Sequence of chain 1.G:
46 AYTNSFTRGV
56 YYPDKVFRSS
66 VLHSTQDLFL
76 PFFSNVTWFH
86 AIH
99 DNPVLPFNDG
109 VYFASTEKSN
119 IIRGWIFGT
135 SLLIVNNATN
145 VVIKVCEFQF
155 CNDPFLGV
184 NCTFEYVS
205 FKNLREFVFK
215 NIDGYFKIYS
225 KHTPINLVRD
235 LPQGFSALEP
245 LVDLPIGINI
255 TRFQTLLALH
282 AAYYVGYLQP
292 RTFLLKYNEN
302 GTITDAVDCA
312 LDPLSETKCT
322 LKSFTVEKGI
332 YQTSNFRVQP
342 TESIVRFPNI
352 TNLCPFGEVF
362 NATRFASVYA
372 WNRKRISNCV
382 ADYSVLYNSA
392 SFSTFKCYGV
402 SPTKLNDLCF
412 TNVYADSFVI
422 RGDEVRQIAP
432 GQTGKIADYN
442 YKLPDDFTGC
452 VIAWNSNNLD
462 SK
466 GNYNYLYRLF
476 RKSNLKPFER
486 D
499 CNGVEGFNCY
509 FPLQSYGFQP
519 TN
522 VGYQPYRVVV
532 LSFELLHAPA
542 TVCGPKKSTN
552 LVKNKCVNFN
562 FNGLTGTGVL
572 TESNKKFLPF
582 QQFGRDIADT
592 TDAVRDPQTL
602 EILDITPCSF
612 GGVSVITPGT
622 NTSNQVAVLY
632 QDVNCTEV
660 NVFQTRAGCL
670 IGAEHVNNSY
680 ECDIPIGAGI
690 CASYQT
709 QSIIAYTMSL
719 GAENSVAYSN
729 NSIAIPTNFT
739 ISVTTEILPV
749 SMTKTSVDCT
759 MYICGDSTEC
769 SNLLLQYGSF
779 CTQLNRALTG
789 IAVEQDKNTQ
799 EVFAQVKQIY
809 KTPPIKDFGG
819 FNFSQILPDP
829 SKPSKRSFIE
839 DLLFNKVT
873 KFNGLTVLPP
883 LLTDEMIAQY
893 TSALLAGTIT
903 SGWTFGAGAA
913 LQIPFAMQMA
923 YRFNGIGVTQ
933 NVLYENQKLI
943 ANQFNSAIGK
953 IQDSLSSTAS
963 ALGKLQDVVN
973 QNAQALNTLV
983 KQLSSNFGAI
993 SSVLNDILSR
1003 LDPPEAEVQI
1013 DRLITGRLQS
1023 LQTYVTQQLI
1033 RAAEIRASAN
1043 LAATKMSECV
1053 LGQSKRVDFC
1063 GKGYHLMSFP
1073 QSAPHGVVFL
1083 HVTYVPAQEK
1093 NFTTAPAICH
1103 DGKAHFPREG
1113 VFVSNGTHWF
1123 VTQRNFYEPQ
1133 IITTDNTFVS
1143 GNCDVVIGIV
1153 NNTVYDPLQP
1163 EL

Binding-site contacts:
Ligand atom O6 contacts residue TYR370 of chain 1.G at 4.2 Å.
Ligand atom C1 contacts residue ASN184 of chain 1.D at 1.5 Å.
Ligand atom C8 contacts residue ASN184 of chain 1.D at 3.9 Å.
Ligand atom C4 contacts residue ASN184 of chain 1.D at 4.3 Å.
Ligand atom C5 contacts residue ASN184 of chain 1.D at 3.8 Å.
Ligand atom C8 contacts residue GLU151 of chain 1.D at 4.2 Å.
Ligand atom O5 contacts residue ASN184 of chain 1.D at 2.4 Å (h-bond).
Ligand atom O7 contacts residue ASN184 of chain 1.D at 3.8 Å.
Ligand atom C2 contacts residue ASN184 of chain 1.D at 2.5 Å.
Ligand atom O7 contacts residue GLU151 of chain 1.D at 3.9 Å.
Ligand atom C7 contacts residue GLU151 of chain 1.D at 4.4 Å.
Ligand atom C3 contacts residue ASN184 of chain 1.D at 3.9 Å.
Ligand atom N2 contacts residue ASN184 of chain 1.D at 2.9 Å (h-bond).
Ligand atom C7 contacts residue ASN184 of chain 1.D at 3.5 Å.

Sequence of chain 1.D:
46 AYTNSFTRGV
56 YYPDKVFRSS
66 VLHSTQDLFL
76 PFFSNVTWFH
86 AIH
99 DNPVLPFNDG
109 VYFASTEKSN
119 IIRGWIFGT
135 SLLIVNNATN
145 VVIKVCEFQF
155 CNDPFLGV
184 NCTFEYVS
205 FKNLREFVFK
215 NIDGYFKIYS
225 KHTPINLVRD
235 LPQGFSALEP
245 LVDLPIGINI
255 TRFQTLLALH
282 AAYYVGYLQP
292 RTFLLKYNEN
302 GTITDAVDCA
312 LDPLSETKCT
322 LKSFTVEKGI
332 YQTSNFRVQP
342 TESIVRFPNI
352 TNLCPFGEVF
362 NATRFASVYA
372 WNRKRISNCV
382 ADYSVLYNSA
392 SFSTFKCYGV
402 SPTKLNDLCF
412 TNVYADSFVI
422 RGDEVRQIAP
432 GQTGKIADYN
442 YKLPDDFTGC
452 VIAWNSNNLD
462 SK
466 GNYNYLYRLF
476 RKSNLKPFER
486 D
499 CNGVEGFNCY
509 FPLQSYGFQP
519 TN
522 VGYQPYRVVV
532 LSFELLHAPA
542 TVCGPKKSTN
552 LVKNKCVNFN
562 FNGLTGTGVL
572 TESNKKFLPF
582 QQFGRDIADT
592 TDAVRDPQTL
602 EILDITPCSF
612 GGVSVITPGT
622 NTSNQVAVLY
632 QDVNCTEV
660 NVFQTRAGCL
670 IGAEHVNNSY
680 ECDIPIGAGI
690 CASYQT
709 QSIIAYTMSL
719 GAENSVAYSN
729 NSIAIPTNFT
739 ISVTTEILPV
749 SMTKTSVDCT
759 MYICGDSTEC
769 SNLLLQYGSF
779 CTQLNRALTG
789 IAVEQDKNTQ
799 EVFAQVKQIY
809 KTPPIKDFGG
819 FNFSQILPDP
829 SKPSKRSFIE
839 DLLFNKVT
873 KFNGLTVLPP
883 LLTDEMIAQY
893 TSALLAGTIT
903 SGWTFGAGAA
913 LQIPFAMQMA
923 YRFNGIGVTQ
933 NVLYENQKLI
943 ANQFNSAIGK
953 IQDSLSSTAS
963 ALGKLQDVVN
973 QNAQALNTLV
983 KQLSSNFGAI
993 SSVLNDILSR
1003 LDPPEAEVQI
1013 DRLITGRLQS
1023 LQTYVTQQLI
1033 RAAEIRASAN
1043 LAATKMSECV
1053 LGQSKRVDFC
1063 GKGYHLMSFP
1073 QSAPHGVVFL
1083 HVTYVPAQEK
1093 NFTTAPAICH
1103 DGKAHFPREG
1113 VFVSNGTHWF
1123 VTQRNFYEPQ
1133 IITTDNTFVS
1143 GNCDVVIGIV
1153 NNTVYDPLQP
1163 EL

This small molecule binds to this protein.
Small molecule (SMILES): CC(=O)N[C@@H]1[C@@H](O)[C@H](O)[C@@H](CO)O[C@H]1O